Binding-site contacts:
Ligand atom O1 contacts residue GLU139 of chain 1.A at 3.0 Å (salt-bridge).
Ligand atom O5 contacts residue CD1 of chain 1.B at 2.5 Å.
Ligand atom C3 contacts residue TYR309 of chain 1.A at 4.4 Å (hydrophobic).
Ligand atom C4 contacts residue TYR213 of chain 1.A at 4.2 Å (hydrophobic).
Ligand atom C3 contacts residue EDO1 of chain 1.K at 3.7 Å.
Ligand atom O6 contacts residue TYR213 of chain 1.A at 4.1 Å.
Ligand atom O5 contacts residue GLU250 of chain 1.A at 3.6 Å.
Ligand atom C3 contacts residue ARG305 of chain 1.A at 3.5 Å.
Ligand atom O2 contacts residue TYR213 of chain 1.A at 3.1 Å.
Ligand atom O1 contacts residue CD1 of chain 1.B at 3.0 Å.
Ligand atom O2 contacts residue EDO1 of chain 1.K at 2.8 Å (h-bond).
Ligand atom C4 contacts residue TYR309 of chain 1.A at 3.9 Å (hydrophobic).
Ligand atom C4 contacts residue ARG305 of chain 1.A at 3.5 Å.
Ligand atom O6 contacts residue PHE293 of chain 1.A at 3.8 Å.
Ligand atom O5 contacts residue GLU139 of chain 1.A at 3.9 Å.
Ligand atom C6 contacts residue CD1 of chain 1.B at 2.8 Å.
Ligand atom O6 contacts residue CD1 of chain 1.B at 2.5 Å.
Ligand atom C1 contacts residue GLU139 of chain 1.A at 3.7 Å.
Ligand atom O4 contacts residue ARG305 of chain 1.A at 2.9 Å (salt-bridge).
Ligand atom C6 contacts residue GLU250 of chain 1.A at 3.2 Å.
Ligand atom O2 contacts residue PHE182 of chain 1.A at 4.2 Å.
Ligand atom C1 contacts residue CD1 of chain 1.B at 3.2 Å.
Ligand atom C4 contacts residue CD1 of chain 1.B at 4.2 Å.
Ligand atom O3 contacts residue TYR309 of chain 1.A at 3.8 Å.
Ligand atom O5 contacts residue TYR213 of chain 1.A at 2.9 Å.
Ligand atom C4 contacts residue ASP306 of chain 1.A at 4.5 Å.
Ligand atom O3 contacts residue EDO1 of chain 1.K at 2.6 Å (h-bond).
Ligand atom C6 contacts residue TYR213 of chain 1.A at 3.2 Å (hydrophobic).
Ligand atom C5 contacts residue GLU250 of chain 1.A at 4.0 Å.
Ligand atom O4 contacts residue TYR309 of chain 1.A at 3.5 Å (h-bond).
Ligand atom O3 contacts residue ARG305 of chain 1.A at 3.0 Å (salt-bridge).
Ligand atom C2 contacts residue TYR213 of chain 1.A at 4.0 Å (hydrophobic).
Ligand atom C6 contacts residue PHE293 of chain 1.A at 4.2 Å (hydrophobic).
Ligand atom C2 contacts residue EDO1 of chain 1.K at 3.6 Å.
Ligand atom O6 contacts residue GLU250 of chain 1.A at 3.2 Å (salt-bridge).
Ligand atom C1 contacts residue TYR213 of chain 1.A at 3.5 Å (hydrophobic).
Ligand atom O4 contacts residue ASP306 of chain 1.A at 3.0 Å (salt-bridge).
Ligand atom C5 contacts residue TYR213 of chain 1.A at 4.0 Å (hydrophobic).
Ligand atom O1 contacts residue LEU142 of chain 1.A at 4.0 Å.
Ligand atom C5 contacts residue CD1 of chain 1.B at 2.7 Å.

A protein and the small-molecule ligand that binds it are described below.
Small molecule (SMILES): OC[C@H]1O[C@H](O)[C@@H](O)[C@@H](O)[C@@H]1O

Sequence of chain 1.A:
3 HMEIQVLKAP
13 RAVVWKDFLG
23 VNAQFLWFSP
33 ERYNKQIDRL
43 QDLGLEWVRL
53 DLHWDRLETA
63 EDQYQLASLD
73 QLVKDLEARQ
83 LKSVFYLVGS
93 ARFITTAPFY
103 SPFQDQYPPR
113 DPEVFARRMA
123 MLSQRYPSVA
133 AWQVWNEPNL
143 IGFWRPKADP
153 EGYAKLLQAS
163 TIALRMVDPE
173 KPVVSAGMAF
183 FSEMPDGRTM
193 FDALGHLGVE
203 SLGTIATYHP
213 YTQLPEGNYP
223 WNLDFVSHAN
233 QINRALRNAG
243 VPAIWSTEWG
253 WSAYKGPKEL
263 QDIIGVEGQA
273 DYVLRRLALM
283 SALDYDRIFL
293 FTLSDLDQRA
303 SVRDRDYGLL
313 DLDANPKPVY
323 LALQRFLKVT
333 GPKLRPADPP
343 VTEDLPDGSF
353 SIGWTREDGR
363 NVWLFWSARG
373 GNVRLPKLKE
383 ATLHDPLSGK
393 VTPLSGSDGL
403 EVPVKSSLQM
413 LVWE